This small molecule binds to this protein.
Small molecule (SMILES): NNNC[C@@H]1O[C@H](O[C@H]2O[C@H](CO)[C@@H](O)[C@H](O)[C@H]2O)[C@H](O)[C@@H](O)[C@@H]1O

Binding-site contacts:
Ligand atom O25 contacts residue ARG421 of chain 1.A at 3.0 Å (salt-bridge).
Ligand atom O6 contacts residue LEU388 of chain 1.A at 3.5 Å.
Ligand atom N06 contacts residue VAL200 of chain 1.A at 3.4 Å.
Ligand atom N07 contacts residue TRP276 of chain 1.A at 3.4 Å.
Ligand atom N07 contacts residue VAL200 of chain 1.A at 3.8 Å.
Ligand atom O25 contacts residue GLY350 of chain 1.A at 3.3 Å.
Ligand atom N05 contacts residue GLY197 of chain 1.A at 3.6 Å (h-bond).
Ligand atom O23 contacts residue GLY350 of chain 1.A at 3.7 Å.
Ligand atom O23 contacts residue ASN151 of chain 1.A at 3.2 Å (h-bond).
Ligand atom O6 contacts residue ASN151 of chain 1.A at 3.1 Å (h-bond).
Ligand atom N07 contacts residue GLY197 of chain 1.A at 3.3 Å.
Ligand atom O6 contacts residue PHE278 of chain 1.A at 3.7 Å.
Ligand atom O3 contacts residue PRO40 of chain 1.A at 3.4 Å.
Ligand atom C02 contacts residue ASP97 of chain 1.A at 3.5 Å.
Ligand atom O25 contacts residue VAL98 of chain 1.A at 3.8 Å.
Ligand atom O23 contacts residue GLY351 of chain 1.A at 2.9 Å (h-bond).
Ligand atom C02 contacts residue ARG421 of chain 1.A at 3.5 Å.
Ligand atom C04 contacts residue PRO73 of chain 1.A at 3.6 Å (hydrophobic).
Ligand atom O3 contacts residue ASP43 of chain 1.A at 2.9 Å (salt-bridge).
Ligand atom O01 contacts residue PRO73 of chain 1.A at 3.8 Å.
Ligand atom O25 contacts residue GLY351 of chain 1.A at 3.3 Å (h-bond).
Ligand atom C5 contacts residue ASN151 of chain 1.A at 3.8 Å.
Ligand atom O2 contacts residue GLN76 of chain 1.A at 3.4 Å (h-bond).
Ligand atom O01 contacts residue ASP97 of chain 1.A at 2.8 Å (salt-bridge).
Ligand atom C3 contacts residue ASP43 of chain 1.A at 3.8 Å.
Ligand atom C4 contacts residue ASP43 of chain 1.A at 3.8 Å.
Ligand atom O01 contacts residue GLU196 of chain 1.A at 3.6 Å.
Ligand atom O3 contacts residue THR42 of chain 1.A at 3.2 Å.
Ligand atom C09 contacts residue TRP276 of chain 1.A at 3.7 Å (hydrophobic).
Ligand atom O2 contacts residue ARG71 of chain 1.A at 3.6 Å (salt-bridge).
Ligand atom C22 contacts residue GLY351 of chain 1.A at 3.8 Å.
Ligand atom N05 contacts residue GLU196 of chain 1.A at 3.8 Å.
Ligand atom O4 contacts residue LEU388 of chain 1.A at 3.8 Å.
Ligand atom O25 contacts residue ASP97 of chain 1.A at 2.6 Å (salt-bridge).
Ligand atom N06 contacts residue GLU196 of chain 1.A at 3.5 Å (salt-bridge).
Ligand atom O4 contacts residue ASP43 of chain 1.A at 2.9 Å (salt-bridge).
Ligand atom O08 contacts residue TRP276 of chain 1.A at 3.1 Å (h-bond).
Ligand atom C24 contacts residue ASP97 of chain 1.A at 3.2 Å.
Ligand atom N06 contacts residue GLY197 of chain 1.A at 3.4 Å.
Ligand atom O01 contacts residue ARG421 of chain 1.A at 2.9 Å (salt-bridge).

Sequence of chain 1.A:
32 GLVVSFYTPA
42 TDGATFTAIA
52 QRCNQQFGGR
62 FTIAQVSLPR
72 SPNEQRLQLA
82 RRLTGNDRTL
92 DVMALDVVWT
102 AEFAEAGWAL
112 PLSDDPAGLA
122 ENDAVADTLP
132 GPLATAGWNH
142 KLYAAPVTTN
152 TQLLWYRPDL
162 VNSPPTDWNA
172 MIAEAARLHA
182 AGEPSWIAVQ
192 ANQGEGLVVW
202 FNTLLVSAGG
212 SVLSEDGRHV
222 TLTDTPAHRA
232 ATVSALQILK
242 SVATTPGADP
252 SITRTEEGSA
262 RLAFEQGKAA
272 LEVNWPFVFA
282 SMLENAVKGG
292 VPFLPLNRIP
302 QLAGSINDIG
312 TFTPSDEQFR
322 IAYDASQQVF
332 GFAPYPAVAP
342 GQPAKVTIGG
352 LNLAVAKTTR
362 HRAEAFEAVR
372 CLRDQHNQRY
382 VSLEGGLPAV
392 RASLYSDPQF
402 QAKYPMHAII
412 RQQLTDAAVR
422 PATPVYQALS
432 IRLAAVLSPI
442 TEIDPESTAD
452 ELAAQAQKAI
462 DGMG